Binding-site contacts:
Ligand atom O4 contacts residue HIS1101 of chain 1.A at 3.8 Å.
Ligand atom C5 contacts residue THR1100 of chain 1.A at 4.3 Å.
Ligand atom O5 contacts residue HIS1101 of chain 1.A at 4.1 Å.
Ligand atom C3 contacts residue HIS1101 of chain 1.A at 4.1 Å.
Ligand atom N2 contacts residue THR1100 of chain 1.A at 3.2 Å (h-bond).
Ligand atom C5 contacts residue PHE1103 of chain 1.A at 4.3 Å (hydrophobic).
Ligand atom C5 contacts residue HIS1101 of chain 1.A at 3.5 Å.
Ligand atom C4 contacts residue HIS1101 of chain 1.A at 4.1 Å.
Ligand atom O3 contacts residue THR1100 of chain 1.A at 4.3 Å.
Ligand atom C3 contacts residue THR1100 of chain 1.A at 3.4 Å.
Ligand atom N2 contacts residue ASN1098 of chain 1.A at 2.9 Å (h-bond).
Ligand atom O6 contacts residue HIS1101 of chain 1.A at 4.0 Å.
Ligand atom C1 contacts residue ASN1098 of chain 1.A at 1.4 Å.
Ligand atom C2 contacts residue ASN1098 of chain 1.A at 2.5 Å.
Ligand atom O7 contacts residue ASN1098 of chain 1.A at 3.4 Å (h-bond).
Ligand atom C3 contacts residue ASN1098 of chain 1.A at 3.8 Å.
Ligand atom C1 contacts residue THR1100 of chain 1.A at 3.4 Å.
Ligand atom C7 contacts residue ASN1098 of chain 1.A at 3.3 Å.
Ligand atom O6 contacts residue PHE1103 of chain 1.A at 3.3 Å.
Ligand atom C1 contacts residue HIS1101 of chain 1.A at 4.0 Å.
Ligand atom C4 contacts residue THR1100 of chain 1.A at 4.4 Å.
Ligand atom C4 contacts residue ASN1098 of chain 1.A at 4.2 Å.
Ligand atom C8 contacts residue ASN1098 of chain 1.A at 3.7 Å.
Ligand atom C6 contacts residue PHE1103 of chain 1.A at 3.9 Å (hydrophobic).
Ligand atom C2 contacts residue THR1100 of chain 1.A at 3.5 Å.
Ligand atom C5 contacts residue ASN1098 of chain 1.A at 3.7 Å.
Ligand atom C7 contacts residue THR1100 of chain 1.A at 4.3 Å.
Ligand atom O5 contacts residue THR1100 of chain 1.A at 4.4 Å.
Ligand atom O5 contacts residue ASN1098 of chain 1.A at 2.4 Å (h-bond).
Ligand atom O5 contacts residue PHE1103 of chain 1.A at 4.1 Å.
Ligand atom C6 contacts residue HIS1101 of chain 1.A at 4.4 Å.

Sequence of chain 1.A:
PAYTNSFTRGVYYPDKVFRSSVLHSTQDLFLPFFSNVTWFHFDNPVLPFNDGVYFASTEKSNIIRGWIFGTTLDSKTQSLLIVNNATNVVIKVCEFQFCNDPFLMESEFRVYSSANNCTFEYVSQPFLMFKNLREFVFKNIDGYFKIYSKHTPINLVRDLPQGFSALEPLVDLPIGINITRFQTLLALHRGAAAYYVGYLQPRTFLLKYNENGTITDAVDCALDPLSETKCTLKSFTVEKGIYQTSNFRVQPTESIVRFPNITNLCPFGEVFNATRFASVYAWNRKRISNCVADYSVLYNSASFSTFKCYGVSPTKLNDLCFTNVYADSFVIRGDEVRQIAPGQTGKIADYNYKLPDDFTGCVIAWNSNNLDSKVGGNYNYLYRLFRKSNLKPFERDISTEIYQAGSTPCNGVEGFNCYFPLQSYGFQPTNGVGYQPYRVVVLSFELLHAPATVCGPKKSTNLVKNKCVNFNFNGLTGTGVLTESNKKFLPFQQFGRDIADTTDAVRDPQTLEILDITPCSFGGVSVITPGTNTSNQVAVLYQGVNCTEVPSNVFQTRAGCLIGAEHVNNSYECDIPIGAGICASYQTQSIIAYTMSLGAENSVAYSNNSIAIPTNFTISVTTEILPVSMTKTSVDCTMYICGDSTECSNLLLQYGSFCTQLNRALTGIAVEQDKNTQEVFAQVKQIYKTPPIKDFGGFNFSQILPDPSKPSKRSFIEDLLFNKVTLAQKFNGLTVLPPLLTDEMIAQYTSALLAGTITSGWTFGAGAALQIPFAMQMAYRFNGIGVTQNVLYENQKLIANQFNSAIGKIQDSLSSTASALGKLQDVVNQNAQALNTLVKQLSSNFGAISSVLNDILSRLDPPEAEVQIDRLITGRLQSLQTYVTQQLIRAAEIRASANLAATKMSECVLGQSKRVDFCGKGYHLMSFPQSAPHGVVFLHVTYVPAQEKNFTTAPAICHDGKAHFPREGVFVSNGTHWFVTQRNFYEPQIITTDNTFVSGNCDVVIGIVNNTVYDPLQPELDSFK

This small molecule binds to this protein.
Small molecule (SMILES): CC(=O)N[C@@H]1[C@@H](O)[C@H](O)[C@@H](CO)O[C@H]1O